Binding-site contacts:
Ligand atom S7 contacts residue TRP208 of chain 1.A at 3.9 Å.
Ligand atom N2 contacts residue DMS1 of chain 1.E at 4.3 Å.
Ligand atom C1 contacts residue ZN1 of chain 1.B at 3.1 Å.
Ligand atom C3 contacts residue ZN1 of chain 1.B at 4.2 Å.
Ligand atom C1 contacts residue HIS94 of chain 1.A at 3.4 Å.
Ligand atom C6 contacts residue ZN1 of chain 1.B at 4.4 Å.
Ligand atom O8 contacts residue THR198 of chain 1.A at 3.4 Å (h-bond).
Ligand atom N2 contacts residue HIS94 of chain 1.A at 3.3 Å (h-bond).
Ligand atom N2 contacts residue HIS96 of chain 1.A at 4.4 Å.
Ligand atom C3 contacts residue HIS94 of chain 1.A at 3.7 Å.
Ligand atom C5 contacts residue VAL121 of chain 1.A at 4.0 Å (hydrophobic).
Ligand atom C6 contacts residue DMS1 of chain 1.E at 4.2 Å.
Ligand atom S7 contacts residue HIS119 of chain 1.A at 3.3 Å (h-bond).
Ligand atom O8 contacts residue HIS94 of chain 1.A at 3.1 Å (h-bond).
Ligand atom S7 contacts residue GLY197 of chain 1.A at 4.4 Å.
Ligand atom O8 contacts residue HIS96 of chain 1.A at 3.3 Å (h-bond).
Ligand atom C6 contacts residue VAL121 of chain 1.A at 3.8 Å (hydrophobic).
Ligand atom O8 contacts residue ZN1 of chain 1.B at 2.4 Å.
Ligand atom C3 contacts residue THR199 of chain 1.A at 3.2 Å.
Ligand atom C4 contacts residue GLN92 of chain 1.A at 3.8 Å.
Ligand atom C4 contacts residue HIS94 of chain 1.A at 4.1 Å.
Ligand atom C5 contacts residue GLN92 of chain 1.A at 4.1 Å.
Ligand atom S7 contacts residue ZN1 of chain 1.B at 2.6 Å.
Ligand atom C6 contacts residue HIS94 of chain 1.A at 3.8 Å.
Ligand atom S7 contacts residue HIS94 of chain 1.A at 3.8 Å.
Ligand atom C5 contacts residue DMS1 of chain 1.E at 3.8 Å.
Ligand atom C4 contacts residue DMS1 of chain 1.E at 3.7 Å.
Ligand atom N2 contacts residue THR198 of chain 1.A at 4.3 Å.
Ligand atom C3 contacts residue DMS1 of chain 1.E at 4.0 Å.
Ligand atom S7 contacts residue HIS96 of chain 1.A at 4.3 Å.
Ligand atom C5 contacts residue HIS94 of chain 1.A at 4.1 Å.
Ligand atom N2 contacts residue ZN1 of chain 1.B at 3.1 Å.
Ligand atom C4 contacts residue THR199 of chain 1.A at 4.1 Å.
Ligand atom N2 contacts residue THR199 of chain 1.A at 3.6 Å (h-bond).
Ligand atom C1 contacts residue THR198 of chain 1.A at 4.3 Å.
Ligand atom O8 contacts residue THR199 of chain 1.A at 3.5 Å (h-bond).
Ligand atom C3 contacts residue GLN92 of chain 1.A at 4.5 Å.
Ligand atom O8 contacts residue HIS119 of chain 1.A at 4.4 Å.
Ligand atom S7 contacts residue THR198 of chain 1.A at 3.6 Å (h-bond).
Ligand atom C1 contacts residue DMS1 of chain 1.E at 4.4 Å.

The small molecule below binds the protein below.
Small molecule (SMILES): O[n+]1ccccc1S

Sequence of chain 1.A:
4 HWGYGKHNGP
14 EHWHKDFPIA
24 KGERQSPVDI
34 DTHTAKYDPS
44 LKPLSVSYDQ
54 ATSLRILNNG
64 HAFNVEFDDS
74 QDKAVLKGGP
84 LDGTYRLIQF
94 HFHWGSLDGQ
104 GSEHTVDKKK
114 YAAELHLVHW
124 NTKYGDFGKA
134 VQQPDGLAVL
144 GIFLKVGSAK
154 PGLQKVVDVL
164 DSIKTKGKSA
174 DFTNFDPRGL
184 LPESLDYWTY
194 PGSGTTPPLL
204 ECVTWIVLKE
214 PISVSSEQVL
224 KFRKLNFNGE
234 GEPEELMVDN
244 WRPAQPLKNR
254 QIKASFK